A protein and the small-molecule ligand that binds it are described below.
Small molecule (SMILES): CC1=Nc2nc(N[C@H](CC#N)c3cccc(Cl)c3)nn2C(=O)C1

Sequence of chain 10.A:
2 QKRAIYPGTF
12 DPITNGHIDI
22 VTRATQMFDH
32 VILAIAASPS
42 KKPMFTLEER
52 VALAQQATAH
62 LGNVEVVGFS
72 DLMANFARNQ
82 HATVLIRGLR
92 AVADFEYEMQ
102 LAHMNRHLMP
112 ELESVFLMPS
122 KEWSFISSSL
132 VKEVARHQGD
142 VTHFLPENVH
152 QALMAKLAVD

Sequence of chain 6.A:
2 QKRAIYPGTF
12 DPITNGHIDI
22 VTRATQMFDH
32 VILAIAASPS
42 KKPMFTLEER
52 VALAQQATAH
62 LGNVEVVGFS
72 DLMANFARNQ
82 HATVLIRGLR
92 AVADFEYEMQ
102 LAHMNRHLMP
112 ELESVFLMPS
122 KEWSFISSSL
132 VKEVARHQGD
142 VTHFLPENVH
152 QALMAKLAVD

Binding-site contacts:
Ligand atom C5 contacts residue MET74 of chain 6.A at 3.5 Å (hydrophobic).
Ligand atom N9 contacts residue LEU73 of chain 6.A at 3.4 Å.
Ligand atom N23 contacts residue PHE70 of chain 6.A at 3.6 Å (h-bond).
Ligand atom C20 contacts residue SO41 of chain 6.F at 3.6 Å.
Ligand atom C2 contacts residue LEU102 of chain 6.A at 3.7 Å (hydrophobic).
Ligand atom N4 contacts residue SO41 of chain 6.F at 3.4 Å (h-bond).
Ligand atom C14 contacts residue SER71 of chain 6.A at 3.7 Å.
Ligand atom C1 contacts residue LEU102 of chain 6.A at 3.7 Å (hydrophobic).
Ligand atom C17 contacts residue ALA37 of chain 6.A at 3.7 Å (hydrophobic).
Ligand atom C19 contacts residue ALA37 of chain 6.A at 3.6 Å (hydrophobic).
Ligand atom C15 contacts residue SER71 of chain 6.A at 3.6 Å.
Ligand atom N23 contacts residue SER39 of chain 6.A at 2.8 Å (h-bond).
Ligand atom C14 contacts residue PHE70 of chain 6.A at 3.7 Å (hydrophobic).
Ligand atom N9 contacts residue MET74 of chain 6.A at 2.9 Å (h-bond).
Ligand atom CL contacts residue GLY9 of chain 6.A at 3.4 Å.
Ligand atom N6 contacts residue LEU73 of chain 6.A at 3.4 Å.
Ligand atom O11 contacts residue GLU134 of chain 10.A at 3.4 Å.
Ligand atom O11 contacts residue SO41 of chain 6.F at 3.2 Å (h-bond).
Ligand atom N7 contacts residue SO41 of chain 6.F at 3.2 Å (h-bond).
Ligand atom C5 contacts residue LEU73 of chain 6.A at 3.5 Å (hydrophobic).
Ligand atom C18 contacts residue SO41 of chain 6.F at 3.2 Å.
Ligand atom C10 contacts residue MET105 of chain 6.A at 3.5 Å (hydrophobic).
Ligand atom C19 contacts residue THR10 of chain 6.A at 3.7 Å.
Ligand atom C18 contacts residue ALA37 of chain 6.A at 3.6 Å (hydrophobic).
Ligand atom C10 contacts residue LEU102 of chain 6.A at 3.7 Å (hydrophobic).
Ligand atom N23 contacts residue ALA37 of chain 6.A at 3.8 Å.
Ligand atom C13 contacts residue ASP72 of chain 6.A at 3.6 Å.
Ligand atom C20 contacts residue ALA37 of chain 6.A at 3.7 Å (hydrophobic).
Ligand atom C17 contacts residue SO41 of chain 6.F at 3.5 Å.
Ligand atom C10 contacts residue ASN106 of chain 6.A at 3.6 Å.
Ligand atom C15 contacts residue PHE70 of chain 6.A at 3.5 Å (hydrophobic).
Ligand atom C17 contacts residue PHE70 of chain 6.A at 3.8 Å (hydrophobic).
Ligand atom N12 contacts residue ASP72 of chain 6.A at 2.9 Å (salt-bridge).
Ligand atom C10 contacts residue VAL135 of chain 10.A at 3.8 Å (hydrophobic).
Ligand atom N6 contacts residue MET74 of chain 6.A at 3.7 Å.
Ligand atom C14 contacts residue ASP72 of chain 6.A at 3.2 Å.
Ligand atom N23 contacts residue ALA38 of chain 6.A at 3.3 Å (h-bond).
Ligand atom N23 contacts residue SER71 of chain 6.A at 3.8 Å.
Ligand atom C19 contacts residue SO41 of chain 6.F at 3.2 Å.
Ligand atom C3 contacts residue SO41 of chain 6.F at 3.6 Å.